This small molecule binds to this protein.
Small molecule (SMILES): CC(=O)O[C@H]1C(=O)[C@@]2(C)[C@H]([C@H](OC(=O)c3ccccc3)[C@]3(O)C[C@H](OC(=O)[C@H](O)[C@@H](NC(=O)c4ccccc4)c4ccccc4)C(C)=C1C3(C)C)[C@]1(OC(C)=O)CO[C@@H]1C[C@@H]2O

Binding-site contacts:
Ligand atom C15 contacts residue PRO272 of chain 15.B at 3.1 Å (hydrophobic).
Ligand atom C09 contacts residue HIS227 of chain 15.B at 3.8 Å.
Ligand atom O06 contacts residue LEU273 of chain 15.B at 3.5 Å.
Ligand atom C32 contacts residue VAL23 of chain 15.B at 3.5 Å (hydrophobic).
Ligand atom O13 contacts residue PRO358 of chain 15.B at 3.2 Å.
Ligand atom C39 contacts residue ALA231 of chain 15.B at 3.3 Å (hydrophobic).
Ligand atom C39 contacts residue PHE270 of chain 15.B at 3.4 Å (hydrophobic).
Ligand atom C38 contacts residue PRO358 of chain 15.B at 3.5 Å (hydrophobic).
Ligand atom C07 contacts residue HIS227 of chain 15.B at 3.2 Å.
Ligand atom O12 contacts residue GLY360 of chain 15.B at 3.5 Å (h-bond).
Ligand atom C40 contacts residue ALA231 of chain 15.B at 3.4 Å (hydrophobic).
Ligand atom C40 contacts residue SER234 of chain 15.B at 3.0 Å.
Ligand atom C39 contacts residue SER234 of chain 15.B at 3.8 Å.
Ligand atom C33 contacts residue VAL23 of chain 15.B at 3.6 Å (hydrophobic).
Ligand atom O13 contacts residue ARG359 of chain 15.B at 3.2 Å (salt-bridge).
Ligand atom C28 contacts residue PRO358 of chain 15.B at 3.6 Å (hydrophobic).
Ligand atom C08 contacts residue HIS227 of chain 15.B at 3.4 Å.
Ligand atom C41 contacts residue GLU27 of chain 15.B at 3.1 Å.
Ligand atom C42 contacts residue VAL23 of chain 15.B at 3.5 Å (hydrophobic).
Ligand atom C06 contacts residue HIS227 of chain 15.B at 3.6 Å.
Ligand atom C38 contacts residue PHE270 of chain 15.B at 3.6 Å (hydrophobic).
Ligand atom O06 contacts residue PRO272 of chain 15.B at 3.4 Å (h-bond).
Ligand atom C39 contacts residue PRO358 of chain 15.B at 3.8 Å (hydrophobic).
Ligand atom C41 contacts residue SER234 of chain 15.B at 3.5 Å.
Ligand atom C40 contacts residue GLU27 of chain 15.B at 3.4 Å.
Ligand atom C37 contacts residue PRO358 of chain 15.B at 3.7 Å (hydrophobic).
Ligand atom C15 contacts residue THR274 of chain 15.B at 3.7 Å.
Ligand atom O06 contacts residue THR274 of chain 15.B at 2.7 Å (h-bond).
Ligand atom C33 contacts residue ASP26 of chain 15.B at 3.7 Å.
Ligand atom O13 contacts residue GLY360 of chain 15.B at 3.6 Å.
Ligand atom C41 contacts residue VAL23 of chain 15.B at 3.7 Å (hydrophobic).
Ligand atom C14 contacts residue THR274 of chain 15.B at 3.3 Å.
Ligand atom C08 contacts residue LEU228 of chain 15.B at 3.8 Å (hydrophobic).
Ligand atom C19 contacts residue THR274 of chain 15.B at 3.0 Å.
Ligand atom C07 contacts residue LEU228 of chain 15.B at 3.6 Å (hydrophobic).
Ligand atom C36 contacts residue HIS227 of chain 15.B at 3.2 Å.
Ligand atom C19 contacts residue ARG276 of chain 15.B at 3.7 Å.
Ligand atom C16 contacts residue THR274 of chain 15.B at 3.4 Å.
Ligand atom O08 contacts residue ARG276 of chain 15.B at 3.7 Å.
Ligand atom O14 contacts residue HIS227 of chain 15.B at 2.9 Å.

Sequence of chain 15.B:
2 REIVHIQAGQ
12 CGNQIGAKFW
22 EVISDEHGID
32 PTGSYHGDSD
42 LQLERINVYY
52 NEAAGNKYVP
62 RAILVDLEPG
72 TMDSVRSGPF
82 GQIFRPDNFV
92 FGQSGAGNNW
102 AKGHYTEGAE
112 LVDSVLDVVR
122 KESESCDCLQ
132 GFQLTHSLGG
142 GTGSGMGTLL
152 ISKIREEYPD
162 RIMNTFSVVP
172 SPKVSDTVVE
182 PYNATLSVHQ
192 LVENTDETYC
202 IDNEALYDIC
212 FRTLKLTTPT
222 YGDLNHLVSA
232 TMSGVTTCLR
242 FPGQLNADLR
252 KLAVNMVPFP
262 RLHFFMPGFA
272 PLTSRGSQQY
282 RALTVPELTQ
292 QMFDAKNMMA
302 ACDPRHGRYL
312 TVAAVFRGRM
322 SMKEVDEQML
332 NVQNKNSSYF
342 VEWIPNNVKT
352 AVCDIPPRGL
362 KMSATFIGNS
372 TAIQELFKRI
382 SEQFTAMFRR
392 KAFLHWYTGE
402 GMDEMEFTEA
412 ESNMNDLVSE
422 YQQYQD